Sequence of chain 1.GA:
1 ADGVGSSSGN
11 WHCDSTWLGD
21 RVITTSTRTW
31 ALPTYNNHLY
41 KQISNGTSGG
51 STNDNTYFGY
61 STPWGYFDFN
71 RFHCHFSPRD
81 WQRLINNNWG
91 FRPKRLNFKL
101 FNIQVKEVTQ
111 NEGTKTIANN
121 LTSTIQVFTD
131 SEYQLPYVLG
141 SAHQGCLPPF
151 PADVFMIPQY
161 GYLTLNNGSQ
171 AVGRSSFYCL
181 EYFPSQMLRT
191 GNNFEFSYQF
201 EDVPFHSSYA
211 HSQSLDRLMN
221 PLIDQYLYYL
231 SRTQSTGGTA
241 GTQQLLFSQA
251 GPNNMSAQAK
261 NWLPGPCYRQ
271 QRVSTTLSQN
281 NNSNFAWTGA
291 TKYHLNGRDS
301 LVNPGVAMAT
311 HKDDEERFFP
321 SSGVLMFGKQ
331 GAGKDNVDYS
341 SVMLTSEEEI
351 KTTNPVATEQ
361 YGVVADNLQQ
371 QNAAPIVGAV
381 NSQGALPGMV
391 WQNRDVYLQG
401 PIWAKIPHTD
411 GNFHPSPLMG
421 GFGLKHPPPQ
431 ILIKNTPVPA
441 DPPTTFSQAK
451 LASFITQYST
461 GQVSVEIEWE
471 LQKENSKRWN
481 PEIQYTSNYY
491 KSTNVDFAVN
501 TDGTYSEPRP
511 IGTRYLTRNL

Sequence of chain 1.FA:
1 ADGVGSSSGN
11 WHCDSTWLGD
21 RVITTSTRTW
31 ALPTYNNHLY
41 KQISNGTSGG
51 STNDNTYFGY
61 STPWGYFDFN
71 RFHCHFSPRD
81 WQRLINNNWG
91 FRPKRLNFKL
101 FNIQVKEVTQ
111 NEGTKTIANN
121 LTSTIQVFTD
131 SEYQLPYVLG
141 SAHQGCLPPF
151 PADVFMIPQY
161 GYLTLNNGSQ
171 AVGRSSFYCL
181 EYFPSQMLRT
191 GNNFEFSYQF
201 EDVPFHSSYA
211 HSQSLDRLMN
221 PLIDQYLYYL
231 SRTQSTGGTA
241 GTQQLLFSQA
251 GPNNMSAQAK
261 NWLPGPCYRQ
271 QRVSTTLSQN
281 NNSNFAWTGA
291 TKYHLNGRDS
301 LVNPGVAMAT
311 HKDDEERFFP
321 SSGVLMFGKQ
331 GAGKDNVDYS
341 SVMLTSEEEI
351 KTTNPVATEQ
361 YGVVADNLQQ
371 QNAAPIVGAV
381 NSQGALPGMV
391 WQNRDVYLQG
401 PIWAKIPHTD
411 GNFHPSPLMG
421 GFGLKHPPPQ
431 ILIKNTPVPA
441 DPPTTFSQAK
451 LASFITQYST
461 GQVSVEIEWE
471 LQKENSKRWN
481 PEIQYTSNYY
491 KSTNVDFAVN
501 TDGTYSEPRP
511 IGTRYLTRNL

Binding-site contacts:
Ligand atom O3 contacts residue ASN254 of chain 1.GA at 3.8 Å.
Ligand atom O2 contacts residue ASN254 of chain 1.GA at 4.0 Å.
Ligand atom C2 contacts residue TRP287 of chain 1.FA at 3.8 Å (hydrophobic).
Ligand atom O5 contacts residue TRP287 of chain 1.FA at 3.3 Å.
Ligand atom O3 contacts residue TRP287 of chain 1.FA at 3.8 Å.
Ligand atom C5 contacts residue TRP287 of chain 1.FA at 3.9 Å (hydrophobic).
Ligand atom O1 contacts residue TRP287 of chain 1.FA at 3.0 Å (h-bond).
Ligand atom C4 contacts residue TRP287 of chain 1.FA at 3.4 Å (hydrophobic).
Ligand atom C1 contacts residue TRP287 of chain 1.FA at 3.8 Å (hydrophobic).
Ligand atom C6 contacts residue TRP287 of chain 1.FA at 3.8 Å (hydrophobic).
Ligand atom O3 contacts residue ALA257 of chain 1.GA at 4.5 Å.
Ligand atom O2 contacts residue ASN55 of chain 1.FA at 3.5 Å (h-bond).
Ligand atom C3 contacts residue ASN254 of chain 1.GA at 4.1 Å.
Ligand atom O4 contacts residue TRP287 of chain 1.FA at 2.1 Å.
Ligand atom O2 contacts residue SER256 of chain 1.GA at 4.0 Å.
Ligand atom O2 contacts residue THR52 of chain 1.FA at 4.4 Å.
Ligand atom C3 contacts residue TRP287 of chain 1.FA at 4.3 Å (hydrophobic).

This protein binds this small molecule.
Small molecule (SMILES): OC[C@H]1O[C@@H](O)[C@H](O)[C@@H](O)[C@H]1O